Binding-site contacts:
Ligand atom C22 contacts residue PRO117 of chain 1.E at 3.2 Å (hydrophobic).
Ligand atom C7 contacts residue ALA116 of chain 1.E at 3.7 Å (hydrophobic).
Ligand atom N5 contacts residue LEU42 of chain 1.E at 3.7 Å.
Ligand atom C36 contacts residue GLU163 of chain 1.E at 3.2 Å.
Ligand atom O26 contacts residue LYS65 of chain 1.E at 3.5 Å (salt-bridge).
Ligand atom C37 contacts residue LYS44 of chain 1.E at 3.5 Å.
Ligand atom N4 contacts residue ALA116 of chain 1.E at 2.7 Å (h-bond).
Ligand atom N4 contacts residue TYR115 of chain 1.E at 3.5 Å.
Ligand atom O8 contacts residue LEU42 of chain 1.E at 3.7 Å.
Ligand atom C31 contacts residue ASN164 of chain 1.E at 3.2 Å.
Ligand atom C25 contacts residue VAL50 of chain 1.E at 3.7 Å (hydrophobic).
Ligand atom C16 contacts residue LEU166 of chain 1.E at 3.8 Å (hydrophobic).
Ligand atom N1 contacts residue VAL50 of chain 1.E at 3.8 Å.
Ligand atom C34 contacts residue LYS65 of chain 1.E at 3.9 Å.
Ligand atom C37 contacts residue GLY43 of chain 1.E at 3.3 Å.
Ligand atom C12 contacts residue ALA116 of chain 1.E at 3.0 Å (hydrophobic).
Ligand atom C14 contacts residue LEU166 of chain 1.E at 3.6 Å (hydrophobic).
Ligand atom C12 contacts residue GLY119 of chain 1.E at 3.7 Å.
Ligand atom C37 contacts residue GLY45 of chain 1.E at 3.6 Å.
Ligand atom C36 contacts residue THR120 of chain 1.E at 3.8 Å.
Ligand atom C3 contacts residue ALA116 of chain 1.E at 3.5 Å (hydrophobic).
Ligand atom C11 contacts residue PRO117 of chain 1.E at 3.0 Å (hydrophobic).
Ligand atom N2 contacts residue LEU166 of chain 1.E at 3.7 Å.
Ligand atom N2 contacts residue ALA63 of chain 1.E at 3.6 Å.
Ligand atom C11 contacts residue TYR115 of chain 1.E at 3.9 Å (hydrophobic).
Ligand atom C7 contacts residue GLY119 of chain 1.E at 3.9 Å.
Ligand atom C16 contacts residue LEU97 of chain 1.E at 3.9 Å (hydrophobic).
Ligand atom N4 contacts residue GLU114 of chain 1.E at 3.6 Å (salt-bridge).
Ligand atom C13 contacts residue LEU166 of chain 1.E at 3.4 Å (hydrophobic).
Ligand atom N2 contacts residue ALA116 of chain 1.E at 3.4 Å (h-bond).
Ligand atom C12 contacts residue PRO117 of chain 1.E at 3.8 Å (hydrophobic).
Ligand atom N5 contacts residue ALA116 of chain 1.E at 2.9 Å (h-bond).
Ligand atom C13 contacts residue GLU114 of chain 1.E at 3.9 Å.
Ligand atom C34 contacts residue VAL50 of chain 1.E at 3.4 Å (hydrophobic).
Ligand atom C11 contacts residue GLY119 of chain 1.E at 3.7 Å.
Ligand atom C6 contacts residue ALA116 of chain 1.E at 3.7 Å (hydrophobic).
Ligand atom N2 contacts residue TYR115 of chain 1.E at 3.7 Å.
Ligand atom N2 contacts residue GLU114 of chain 1.E at 2.8 Å (salt-bridge).
Ligand atom C3 contacts residue LEU42 of chain 1.E at 3.9 Å (hydrophobic).
Ligand atom C29 contacts residue LYS65 of chain 1.E at 3.7 Å.

The small molecule below binds the protein below.
Small molecule (SMILES): CCc1cccc(CC)c1NC(=O)n1cc2c(c1)/C(=N\C(=O)c1ccc(N3CCN(C)CC3)cc1)N=N2

Sequence of chain 1.E:
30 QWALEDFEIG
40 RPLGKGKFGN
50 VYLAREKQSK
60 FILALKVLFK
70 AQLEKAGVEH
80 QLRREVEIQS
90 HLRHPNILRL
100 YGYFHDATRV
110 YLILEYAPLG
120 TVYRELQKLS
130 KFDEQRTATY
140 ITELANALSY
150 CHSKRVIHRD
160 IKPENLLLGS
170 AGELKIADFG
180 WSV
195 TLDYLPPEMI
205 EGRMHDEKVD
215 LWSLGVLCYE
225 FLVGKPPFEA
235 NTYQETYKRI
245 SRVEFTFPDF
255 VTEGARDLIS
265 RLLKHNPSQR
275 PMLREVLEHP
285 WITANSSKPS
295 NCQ